Binding-site contacts:
Ligand atom O4' contacts residue LYS143 of chain 24.D at 4.1 Å.
Ligand atom N1 contacts residue TRP47 of chain 24.D at 4.3 Å.
Ligand atom OP2 contacts residue GLY49 of chain 24.E at 4.2 Å.
Ligand atom C5' contacts residue VAL178 of chain 24.E at 4.5 Å (hydrophobic).
Ligand atom N6 contacts residue TYR50 of chain 24.D at 4.2 Å.
Ligand atom N3 contacts residue TRP47 of chain 24.D at 4.1 Å.
Ligand atom C4 contacts residue TRP47 of chain 24.D at 3.9 Å (hydrophobic).
Ligand atom C5 contacts residue TRP47 of chain 24.D at 3.8 Å (hydrophobic).
Ligand atom N6 contacts residue THR48 of chain 24.D at 3.3 Å (h-bond).
Ligand atom C1' contacts residue TRP47 of chain 24.D at 4.3 Å (hydrophobic).
Ligand atom O4' contacts residue TRP47 of chain 24.D at 4.1 Å.
Ligand atom C6 contacts residue TRP47 of chain 24.D at 3.9 Å (hydrophobic).
Ligand atom N6 contacts residue TRP47 of chain 24.D at 3.8 Å.
Ligand atom C8 contacts residue TRP47 of chain 24.D at 3.8 Å (hydrophobic).
Ligand atom OP2 contacts residue VAL178 of chain 24.E at 4.5 Å.
Ligand atom N1 contacts residue THR48 of chain 24.D at 4.0 Å.
Ligand atom N9 contacts residue TRP47 of chain 24.D at 3.9 Å.
Ligand atom N7 contacts residue TRP47 of chain 24.D at 3.7 Å.
Ligand atom C2 contacts residue TRP47 of chain 24.D at 4.2 Å (hydrophobic).
Ligand atom C6 contacts residue THR48 of chain 24.D at 4.2 Å.

Sequence of chain 24.D:
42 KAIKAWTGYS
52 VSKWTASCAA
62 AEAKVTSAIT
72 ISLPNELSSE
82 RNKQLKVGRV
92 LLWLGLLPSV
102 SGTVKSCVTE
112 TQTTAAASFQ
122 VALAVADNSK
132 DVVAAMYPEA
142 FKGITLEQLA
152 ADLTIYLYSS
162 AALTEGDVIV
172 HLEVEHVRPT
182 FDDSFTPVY

Sequence of chain 24.E:
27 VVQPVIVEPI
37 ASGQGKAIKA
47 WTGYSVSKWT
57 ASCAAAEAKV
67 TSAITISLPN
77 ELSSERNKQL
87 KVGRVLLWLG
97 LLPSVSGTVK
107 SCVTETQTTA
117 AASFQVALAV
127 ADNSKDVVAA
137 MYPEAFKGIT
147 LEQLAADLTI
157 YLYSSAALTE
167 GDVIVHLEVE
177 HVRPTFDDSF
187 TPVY

The protein below binds the small molecule below.
Small molecule (SMILES): Nc1ncnc2c1ncn2[C@@H]1O[C@H](COO[C@@H]2C[C@@H](CO[P](=O)(O)O[C@H]3[C@@H](O)[C@H](n4cnc5c(N)ncnc54)O[C@@H]3COP(=O)=O)O[C@H]2n2ccc(=O)[nH]c2=O)[C@@H](OOP(O)OC[C@H]2O[C@@H](n3ccc(=O)[nH]c3=O)[C@H](O)[C@@H]2O)[C@H]1O.Op1oo1